The small molecule below binds the protein below.
Small molecule (SMILES): CC(=O)N[C@@H]1[C@@H](O)[C@H](O)[C@@H](CO)O[C@H]1O

Sequence of chain 44.I:
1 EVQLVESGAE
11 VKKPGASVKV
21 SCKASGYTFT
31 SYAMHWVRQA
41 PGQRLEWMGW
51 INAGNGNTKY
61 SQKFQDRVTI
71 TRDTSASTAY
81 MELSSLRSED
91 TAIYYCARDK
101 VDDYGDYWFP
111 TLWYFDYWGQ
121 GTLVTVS

Binding-site contacts:
Ligand atom C2 contacts residue ASN67 of chain 44.C at 2.4 Å.
Ligand atom O7 contacts residue ASN67 of chain 44.C at 4.1 Å.
Ligand atom C3 contacts residue ASN67 of chain 44.C at 3.8 Å.
Ligand atom C5 contacts residue GLN65 of chain 44.I at 3.7 Å.
Ligand atom C5 contacts residue ASN67 of chain 44.C at 3.7 Å.
Ligand atom C3 contacts residue GLN65 of chain 44.I at 4.0 Å.
Ligand atom C4 contacts residue ASN67 of chain 44.C at 4.2 Å.
Ligand atom C7 contacts residue ASN67 of chain 44.C at 3.7 Å.
Ligand atom C2 contacts residue GLN65 of chain 44.I at 4.4 Å.
Ligand atom O4 contacts residue ASP66 of chain 44.I at 2.7 Å (salt-bridge).
Ligand atom O4 contacts residue GLN65 of chain 44.I at 3.6 Å.
Ligand atom C7 contacts residue PHE90 of chain 44.C at 4.4 Å (hydrophobic).
Ligand atom O6 contacts residue ASN67 of chain 44.C at 4.0 Å.
Ligand atom C1 contacts residue ASN67 of chain 44.C at 1.4 Å.
Ligand atom O6 contacts residue GLN65 of chain 44.I at 2.5 Å (h-bond).
Ligand atom N2 contacts residue ASN67 of chain 44.C at 2.9 Å (h-bond).
Ligand atom O3 contacts residue GLN65 of chain 44.I at 3.6 Å.
Ligand atom O6 contacts residue TYR60 of chain 44.I at 4.2 Å.
Ligand atom C4 contacts residue GLN65 of chain 44.I at 3.3 Å.
Ligand atom C8 contacts residue PHE90 of chain 44.C at 3.7 Å (hydrophobic).
Ligand atom C4 contacts residue ASP66 of chain 44.I at 4.0 Å.
Ligand atom O5 contacts residue ASN67 of chain 44.C at 2.4 Å (h-bond).
Ligand atom O5 contacts residue GLN65 of chain 44.I at 3.7 Å.
Ligand atom C6 contacts residue GLN65 of chain 44.I at 3.5 Å.

Sequence of chain 44.C:
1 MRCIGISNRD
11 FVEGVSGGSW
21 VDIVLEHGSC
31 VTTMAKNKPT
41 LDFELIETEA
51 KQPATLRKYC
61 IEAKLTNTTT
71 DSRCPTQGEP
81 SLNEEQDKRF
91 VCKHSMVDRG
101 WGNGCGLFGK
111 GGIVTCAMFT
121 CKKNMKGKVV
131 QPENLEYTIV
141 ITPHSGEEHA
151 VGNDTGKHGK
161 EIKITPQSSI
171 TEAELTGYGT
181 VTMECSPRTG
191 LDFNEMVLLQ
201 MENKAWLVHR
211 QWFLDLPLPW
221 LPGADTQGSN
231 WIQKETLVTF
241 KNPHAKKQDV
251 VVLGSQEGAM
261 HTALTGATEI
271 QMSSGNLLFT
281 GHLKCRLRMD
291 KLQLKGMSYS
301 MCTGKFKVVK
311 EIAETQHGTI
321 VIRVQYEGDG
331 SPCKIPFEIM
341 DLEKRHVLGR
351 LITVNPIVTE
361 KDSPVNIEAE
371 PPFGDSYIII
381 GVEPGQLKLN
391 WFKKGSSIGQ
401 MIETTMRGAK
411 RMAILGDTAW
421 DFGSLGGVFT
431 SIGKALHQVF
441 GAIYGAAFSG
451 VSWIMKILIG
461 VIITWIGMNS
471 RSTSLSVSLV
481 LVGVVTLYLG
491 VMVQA